Sequence of chain 1.C:
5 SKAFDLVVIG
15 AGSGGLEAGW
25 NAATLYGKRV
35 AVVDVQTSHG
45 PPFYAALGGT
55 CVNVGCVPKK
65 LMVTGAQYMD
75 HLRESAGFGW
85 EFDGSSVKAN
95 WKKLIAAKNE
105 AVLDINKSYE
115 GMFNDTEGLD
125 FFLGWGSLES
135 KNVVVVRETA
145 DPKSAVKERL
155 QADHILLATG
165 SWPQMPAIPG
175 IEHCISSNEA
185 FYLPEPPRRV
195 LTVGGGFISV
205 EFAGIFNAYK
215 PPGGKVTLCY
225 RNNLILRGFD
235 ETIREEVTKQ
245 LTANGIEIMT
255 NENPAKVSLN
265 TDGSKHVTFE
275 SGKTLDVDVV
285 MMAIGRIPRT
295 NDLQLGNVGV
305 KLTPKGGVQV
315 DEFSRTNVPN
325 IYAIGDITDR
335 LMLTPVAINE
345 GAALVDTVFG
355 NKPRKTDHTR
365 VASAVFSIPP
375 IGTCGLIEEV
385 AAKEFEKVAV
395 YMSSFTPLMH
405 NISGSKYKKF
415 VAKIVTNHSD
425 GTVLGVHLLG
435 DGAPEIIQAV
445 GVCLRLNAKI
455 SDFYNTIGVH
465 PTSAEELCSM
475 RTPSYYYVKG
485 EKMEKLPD

This small molecule binds to this protein.
Small molecule (SMILES): CC1=Nc2ccc(Cl)cc2[C@H](c2ccccc2)N1Cc1ccccc1

Binding-site contacts:
Ligand atom CAP contacts residue MET116 of chain 1.C at 3.8 Å (hydrophobic).
Ligand atom CAO contacts residue TRP24 of chain 1.C at 4.0 Å (hydrophobic).
Ligand atom CAR contacts residue LEU20 of chain 1.C at 4.0 Å (hydrophobic).
Ligand atom CAS contacts residue ILE342 of chain 1.C at 4.2 Å (hydrophobic).
Ligand atom CAR contacts residue SER17 of chain 1.C at 3.4 Å.
Ligand atom CAJ contacts residue TYR113 of chain 1.C at 4.1 Å (hydrophobic).
Ligand atom CAF contacts residue LEU20 of chain 1.C at 3.4 Å (hydrophobic).
Ligand atom CAS contacts residue SER17 of chain 1.C at 3.9 Å.
Ligand atom CAJ contacts residue LEU20 of chain 1.C at 3.8 Å (hydrophobic).
Ligand atom CAV contacts residue GLU21 of chain 1.C at 3.7 Å.
Ligand atom CL contacts residue LEU20 of chain 1.C at 3.9 Å.
Ligand atom CAS contacts residue GLU21 of chain 1.C at 3.4 Å.
Ligand atom CAB contacts residue PHE117 of chain 1.C at 3.6 Å (hydrophobic).
Ligand atom CAR contacts residue ILE342 of chain 1.C at 4.1 Å (hydrophobic).
Ligand atom CAD contacts residue MET116 of chain 1.C at 3.7 Å (hydrophobic).
Ligand atom CAD contacts residue TYR113 of chain 1.C at 3.7 Å (hydrophobic).
Ligand atom CAC contacts residue TRP24 of chain 1.C at 3.9 Å (hydrophobic).
Ligand atom CL contacts residue TYR113 of chain 1.C at 3.7 Å.
Ligand atom CAR contacts residue GLY16 of chain 1.C at 4.1 Å.
Ligand atom CAW contacts residue GLU21 of chain 1.C at 3.8 Å.
Ligand atom CL contacts residue GLY16 of chain 1.C at 3.9 Å.
Ligand atom CAF contacts residue TRP24 of chain 1.C at 3.7 Å (hydrophobic).
Ligand atom CAK contacts residue TYR113 of chain 1.C at 3.6 Å (hydrophobic).
Ligand atom CAC contacts residue LEU20 of chain 1.C at 3.6 Å (hydrophobic).
Ligand atom CAT contacts residue GLU21 of chain 1.C at 3.5 Å.
Ligand atom CAG contacts residue MET116 of chain 1.C at 4.1 Å (hydrophobic).
Ligand atom CL contacts residue SER17 of chain 1.C at 4.1 Å.
Ligand atom CL contacts residue GLY52 of chain 1.C at 3.0 Å.
Ligand atom CAA contacts residue TYR113 of chain 1.C at 3.8 Å (hydrophobic).
Ligand atom CAE contacts residue LEU20 of chain 1.C at 4.2 Å (hydrophobic).
Ligand atom NAU contacts residue GLU21 of chain 1.C at 2.7 Å (salt-bridge).
Ligand atom CAW contacts residue TRP24 of chain 1.C at 3.5 Å (hydrophobic).
Ligand atom CAB contacts residue LEU123 of chain 1.C at 4.2 Å (hydrophobic).
Ligand atom CAA contacts residue MET116 of chain 1.C at 3.9 Å (hydrophobic).
Ligand atom CAJ contacts residue GLY16 of chain 1.C at 4.2 Å.
Ligand atom CAL contacts residue LEU20 of chain 1.C at 4.2 Å (hydrophobic).
Ligand atom CAB contacts residue LEU20 of chain 1.C at 3.9 Å (hydrophobic).
Ligand atom CAA contacts residue LEU20 of chain 1.C at 4.2 Å (hydrophobic).
Ligand atom CAO contacts residue MET116 of chain 1.C at 3.6 Å (hydrophobic).
Ligand atom CAK contacts residue LEU20 of chain 1.C at 3.7 Å (hydrophobic).